Binding-site contacts:
Ligand atom N contacts residue TYR619 of chain 4.R at 3.6 Å.
Ligand atom N contacts residue ASN617 of chain 4.R at 2.9 Å (h-bond).
Ligand atom CG contacts residue CYS621 of chain 4.R at 3.9 Å (hydrophobic).
Ligand atom CA contacts residue CYS621 of chain 4.R at 3.2 Å (hydrophobic).
Ligand atom CG contacts residue ASN617 of chain 4.R at 3.7 Å.
Ligand atom N contacts residue ARG649 of chain 4.R at 4.2 Å.
Ligand atom CB contacts residue PHE896 of chain 4.R at 4.0 Å (hydrophobic).
Ligand atom NE2 contacts residue GLU894 of chain 4.R at 4.2 Å.
Ligand atom CB contacts residue ARG649 of chain 4.R at 4.2 Å.
Ligand atom CG contacts residue ARG46 of chain 4.Q at 3.1 Å.
Ligand atom ND1 contacts residue LEU348 of chain 4.R at 3.6 Å.
Ligand atom CA contacts residue TYR619 of chain 4.R at 4.2 Å (hydrophobic).
Ligand atom CB contacts residue ALA857 of chain 4.R at 4.2 Å (hydrophobic).
Ligand atom CD contacts residue ARG46 of chain 4.Q at 3.3 Å.
Ligand atom CB contacts residue GLU894 of chain 4.R at 3.4 Å.
Ligand atom N contacts residue TYR619 of chain 4.R at 3.5 Å (h-bond).
Ligand atom O contacts residue TYR619 of chain 4.R at 2.7 Å.
Ligand atom CE1 contacts residue GLU894 of chain 4.R at 4.1 Å.
Ligand atom C contacts residue TYR619 of chain 4.R at 3.2 Å (hydrophobic).
Ligand atom CD2 contacts residue GLU894 of chain 4.R at 3.7 Å.
Ligand atom O contacts residue ALA857 of chain 4.R at 3.7 Å.
Ligand atom CB contacts residue CYS621 of chain 4.R at 3.5 Å (hydrophobic).
Ligand atom ND1 contacts residue GLU894 of chain 4.R at 3.5 Å (salt-bridge).
Ligand atom CB contacts residue ARG649 of chain 4.R at 4.0 Å.
Ligand atom CA contacts residue ASN617 of chain 4.R at 4.1 Å.
Ligand atom C contacts residue ARG845 of chain 4.R at 4.1 Å.
Ligand atom CD contacts residue ASN617 of chain 4.R at 3.1 Å.
Ligand atom N contacts residue CYS621 of chain 4.R at 3.0 Å (h-bond).
Ligand atom CG contacts residue GLU894 of chain 4.R at 3.2 Å.
Ligand atom C contacts residue ARG649 of chain 4.R at 3.9 Å.
Ligand atom CB contacts residue LEU620 of chain 4.R at 3.8 Å (hydrophobic).
Ligand atom CA contacts residue TYR619 of chain 4.R at 4.1 Å (hydrophobic).
Ligand atom CE1 contacts residue LEU348 of chain 4.R at 3.5 Å (hydrophobic).
Ligand atom CD contacts residue CYS621 of chain 4.R at 3.5 Å (hydrophobic).
Ligand atom O contacts residue ARG649 of chain 4.R at 3.3 Å (salt-bridge).
Ligand atom NE2 contacts residue ARG845 of chain 4.R at 4.0 Å.
Ligand atom N contacts residue ASP618 of chain 4.R at 3.4 Å (salt-bridge).
Ligand atom CB contacts residue TYR619 of chain 4.R at 4.0 Å (hydrophobic).
Ligand atom CB contacts residue TYR619 of chain 4.R at 3.7 Å (hydrophobic).
Ligand atom CD2 contacts residue ARG845 of chain 4.R at 4.0 Å.

Sequence of chain 4.Q:
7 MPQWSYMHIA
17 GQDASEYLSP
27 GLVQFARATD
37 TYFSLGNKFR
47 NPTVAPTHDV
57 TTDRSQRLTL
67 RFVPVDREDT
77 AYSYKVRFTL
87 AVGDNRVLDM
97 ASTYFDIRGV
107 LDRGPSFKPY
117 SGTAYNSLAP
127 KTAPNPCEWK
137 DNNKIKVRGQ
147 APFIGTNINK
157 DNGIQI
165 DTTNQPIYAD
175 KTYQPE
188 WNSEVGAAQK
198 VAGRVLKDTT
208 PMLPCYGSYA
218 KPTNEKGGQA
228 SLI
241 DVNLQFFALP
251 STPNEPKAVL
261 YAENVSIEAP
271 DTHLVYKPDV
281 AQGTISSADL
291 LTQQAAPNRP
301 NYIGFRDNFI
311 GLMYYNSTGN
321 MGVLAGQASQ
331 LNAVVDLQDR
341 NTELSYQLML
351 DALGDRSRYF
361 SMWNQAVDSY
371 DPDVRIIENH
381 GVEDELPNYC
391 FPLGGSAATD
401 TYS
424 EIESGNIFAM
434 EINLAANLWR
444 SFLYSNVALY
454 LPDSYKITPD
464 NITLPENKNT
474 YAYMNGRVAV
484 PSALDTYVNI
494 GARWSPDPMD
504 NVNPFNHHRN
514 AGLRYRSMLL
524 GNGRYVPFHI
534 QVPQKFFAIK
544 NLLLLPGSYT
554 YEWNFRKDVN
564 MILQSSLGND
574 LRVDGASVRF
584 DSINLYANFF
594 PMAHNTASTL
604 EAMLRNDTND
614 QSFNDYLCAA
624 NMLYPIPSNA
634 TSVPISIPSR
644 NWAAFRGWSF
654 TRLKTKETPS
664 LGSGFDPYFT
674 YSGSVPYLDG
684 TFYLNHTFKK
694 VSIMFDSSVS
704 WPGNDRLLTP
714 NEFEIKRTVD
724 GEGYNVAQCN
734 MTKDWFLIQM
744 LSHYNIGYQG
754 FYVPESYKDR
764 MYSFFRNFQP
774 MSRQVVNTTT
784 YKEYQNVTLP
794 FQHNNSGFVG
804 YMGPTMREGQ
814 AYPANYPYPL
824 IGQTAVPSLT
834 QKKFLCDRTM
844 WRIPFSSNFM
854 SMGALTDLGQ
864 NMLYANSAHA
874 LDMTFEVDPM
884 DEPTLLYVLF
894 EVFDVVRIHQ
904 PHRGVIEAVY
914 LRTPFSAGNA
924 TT

Sequence of chain 4.R:
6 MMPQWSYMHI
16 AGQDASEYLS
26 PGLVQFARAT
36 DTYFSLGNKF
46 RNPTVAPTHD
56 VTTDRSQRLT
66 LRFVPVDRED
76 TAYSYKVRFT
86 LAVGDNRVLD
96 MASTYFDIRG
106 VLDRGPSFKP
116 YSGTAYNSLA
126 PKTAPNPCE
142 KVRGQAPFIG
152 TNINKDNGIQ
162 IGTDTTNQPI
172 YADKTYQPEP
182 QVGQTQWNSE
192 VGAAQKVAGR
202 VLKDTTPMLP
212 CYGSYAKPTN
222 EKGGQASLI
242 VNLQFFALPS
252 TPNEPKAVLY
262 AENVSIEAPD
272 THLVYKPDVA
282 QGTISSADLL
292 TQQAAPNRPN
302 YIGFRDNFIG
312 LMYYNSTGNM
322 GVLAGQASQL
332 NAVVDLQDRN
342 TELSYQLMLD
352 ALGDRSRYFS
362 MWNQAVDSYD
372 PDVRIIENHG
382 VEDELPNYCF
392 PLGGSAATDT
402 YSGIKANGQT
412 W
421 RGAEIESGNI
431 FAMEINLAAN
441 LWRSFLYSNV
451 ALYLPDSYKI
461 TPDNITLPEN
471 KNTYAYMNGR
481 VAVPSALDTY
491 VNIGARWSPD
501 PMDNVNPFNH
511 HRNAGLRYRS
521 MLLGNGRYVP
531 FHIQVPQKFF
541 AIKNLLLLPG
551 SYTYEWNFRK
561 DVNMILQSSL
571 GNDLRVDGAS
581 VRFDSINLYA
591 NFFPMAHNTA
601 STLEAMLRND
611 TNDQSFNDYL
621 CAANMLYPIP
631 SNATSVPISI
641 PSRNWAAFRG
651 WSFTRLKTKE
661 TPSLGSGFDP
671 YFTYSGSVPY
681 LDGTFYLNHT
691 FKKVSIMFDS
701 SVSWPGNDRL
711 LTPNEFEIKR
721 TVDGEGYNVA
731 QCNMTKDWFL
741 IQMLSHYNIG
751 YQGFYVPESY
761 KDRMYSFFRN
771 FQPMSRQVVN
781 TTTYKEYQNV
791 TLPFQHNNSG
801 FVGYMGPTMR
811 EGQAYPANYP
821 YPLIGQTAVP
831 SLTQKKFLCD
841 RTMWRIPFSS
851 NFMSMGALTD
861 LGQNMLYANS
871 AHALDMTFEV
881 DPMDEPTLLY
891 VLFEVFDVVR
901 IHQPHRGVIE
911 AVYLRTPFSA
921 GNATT

The protein below binds the small molecule below.
Small molecule (SMILES): NC(N)=NCCC[C@H](NC(=O)[C@@H]1CCCN1)C(=O)N[C@H](C=O)CC1=NC=NC1